A small-molecule ligand and the protein it binds are described below.
Small molecule (SMILES): O=c1ccn([C@@H]2O[C@H](CO[P](=O)(O)O[P](=O)(O)O[C@H]3O[C@H](CO)[C@H](O)[C@H](O)[C@H]3O)[C@@H](O)[C@H]2O)c(=O)[nH]1

Sequence of chain 1.B:
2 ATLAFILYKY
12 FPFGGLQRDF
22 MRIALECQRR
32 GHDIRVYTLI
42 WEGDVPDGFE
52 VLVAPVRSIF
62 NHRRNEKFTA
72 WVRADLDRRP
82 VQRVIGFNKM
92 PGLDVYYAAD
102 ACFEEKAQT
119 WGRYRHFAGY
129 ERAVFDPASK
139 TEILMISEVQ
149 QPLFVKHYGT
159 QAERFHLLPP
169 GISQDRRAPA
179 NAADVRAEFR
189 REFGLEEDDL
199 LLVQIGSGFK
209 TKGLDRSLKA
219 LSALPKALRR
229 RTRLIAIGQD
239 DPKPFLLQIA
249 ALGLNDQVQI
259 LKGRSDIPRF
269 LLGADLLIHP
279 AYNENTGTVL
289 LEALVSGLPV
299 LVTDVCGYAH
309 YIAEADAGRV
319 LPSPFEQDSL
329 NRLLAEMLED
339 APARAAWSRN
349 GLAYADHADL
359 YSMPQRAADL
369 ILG

Binding-site contacts:
Ligand atom N3 contacts residue ILE265 of chain 1.B at 3.4 Å.
Ligand atom O3D contacts residue ARG19 of chain 1.B at 3.0 Å (salt-bridge).
Ligand atom C2D contacts residue GLU290 of chain 1.B at 3.3 Å.
Ligand atom O4' contacts residue ALA100 of chain 1.B at 3.3 Å (h-bond).
Ligand atom O1A contacts residue THR286 of chain 1.B at 2.8 Å (h-bond).
Ligand atom O4' contacts residue ILE144 of chain 1.B at 3.5 Å.
Ligand atom N3 contacts residue ARG262 of chain 1.B at 2.9 Å (salt-bridge).
Ligand atom O1B contacts residue LYS210 of chain 1.B at 2.6 Å (salt-bridge).
Ligand atom O6' contacts residue ASP20 of chain 1.B at 2.8 Å (salt-bridge).
Ligand atom O2D contacts residue ARG174 of chain 1.B at 3.0 Å (salt-bridge).
Ligand atom O3' contacts residue GLU282 of chain 1.B at 2.7 Å (salt-bridge).
Ligand atom C4' contacts residue THR284 of chain 1.B at 2.7 Å.
Ligand atom C3' contacts residue GLU282 of chain 1.B at 3.4 Å.
Ligand atom O4' contacts residue ASN283 of chain 1.B at 3.1 Å (h-bond).
Ligand atom O3A contacts residue LYS210 of chain 1.B at 3.0 Å (salt-bridge).
Ligand atom O6' contacts residue ILE144 of chain 1.B at 3.5 Å.
Ligand atom O2 contacts residue ARG174 of chain 1.B at 3.2 Å (salt-bridge).
Ligand atom O2D contacts residue GLU290 of chain 1.B at 2.5 Å (salt-bridge).
Ligand atom O4' contacts residue THR284 of chain 1.B at 3.1 Å (h-bond).
Ligand atom O3' contacts residue ASN283 of chain 1.B at 3.2 Å (h-bond).
Ligand atom O2B contacts residue GLY16 of chain 1.B at 2.9 Å (h-bond).
Ligand atom O2' contacts residue GLU282 of chain 1.B at 3.1 Å (salt-bridge).
Ligand atom O3' contacts residue GLY285 of chain 1.B at 3.4 Å (h-bond).
Ligand atom C2 contacts residue ILE265 of chain 1.B at 3.5 Å (hydrophobic).
Ligand atom O3' contacts residue THR284 of chain 1.B at 2.8 Å (h-bond).
Ligand atom O4D contacts residue ARG19 of chain 1.B at 3.5 Å.
Ligand atom O2A contacts residue THR286 of chain 1.B at 3.4 Å (h-bond).
Ligand atom O4 contacts residue ILE235 of chain 1.B at 3.4 Å.
Ligand atom C3' contacts residue THR284 of chain 1.B at 3.5 Å.
Ligand atom O2A contacts residue VAL287 of chain 1.B at 3.2 Å (h-bond).
Ligand atom C6' contacts residue ASP20 of chain 1.B at 3.0 Å.
Ligand atom N3 contacts residue PHE14 of chain 1.B at 3.4 Å.
Ligand atom PB contacts residue LYS210 of chain 1.B at 3.5 Å.
Ligand atom C3D contacts residue GLU290 of chain 1.B at 3.4 Å.
Ligand atom O5D contacts residue GLY16 of chain 1.B at 3.4 Å.
Ligand atom O3D contacts residue GLU290 of chain 1.B at 2.6 Å (salt-bridge).
Ligand atom O4 contacts residue GLY261 of chain 1.B at 3.3 Å.
Ligand atom O3B contacts residue GLY16 of chain 1.B at 3.5 Å.
Ligand atom O4 contacts residue ARG262 of chain 1.B at 3.0 Å (salt-bridge).
Ligand atom O5' contacts residue LEU17 of chain 1.B at 3.3 Å (h-bond).